Binding-site contacts:
Ligand atom C19 contacts residue GLY612 of chain 2.A at 3.6 Å.
Ligand atom O13 contacts residue TYR613 of chain 2.A at 4.0 Å.
Ligand atom C12 contacts residue TYR613 of chain 2.A at 4.0 Å (hydrophobic).
Ligand atom C4 contacts residue GLU572 of chain 2.A at 3.8 Å.
Ligand atom N7 contacts residue PHE285 of chain 2.A at 3.3 Å.
Ligand atom C15 contacts residue TYR613 of chain 2.A at 4.1 Å (hydrophobic).
Ligand atom C2 contacts residue PHE285 of chain 2.A at 3.7 Å (hydrophobic).
Ligand atom C12 contacts residue ALA610 of chain 2.A at 3.7 Å (hydrophobic).
Ligand atom C17 contacts residue ASN282 of chain 2.A at 3.8 Å.
Ligand atom N7 contacts residue TYR613 of chain 2.A at 3.7 Å.
Ligand atom C18 contacts residue GLY612 of chain 2.A at 3.6 Å.
Ligand atom C12 contacts residue ASN282 of chain 2.A at 3.5 Å.
Ligand atom O13 contacts residue ALA610 of chain 2.A at 3.4 Å.
Ligand atom C5 contacts residue GLU572 of chain 2.A at 3.8 Å.
Ligand atom C16 contacts residue ASN282 of chain 2.A at 3.5 Å.
Ligand atom C1 contacts residue TYR613 of chain 2.A at 3.7 Å (hydrophobic).
Ligand atom C9 contacts residue TYR613 of chain 2.A at 4.0 Å (hydrophobic).
Ligand atom C1 contacts residue PHE285 of chain 2.A at 3.6 Å (hydrophobic).
Ligand atom N14 contacts residue ALA610 of chain 2.A at 3.6 Å.
Ligand atom C20 contacts residue PHE285 of chain 2.A at 4.0 Å (hydrophobic).
Ligand atom C11 contacts residue TYR613 of chain 2.A at 4.1 Å (hydrophobic).
Ligand atom N14 contacts residue PHE285 of chain 2.A at 3.9 Å.
Ligand atom C17 contacts residue GLY612 of chain 2.A at 3.6 Å.
Ligand atom C15 contacts residue PHE285 of chain 2.A at 3.6 Å (hydrophobic).
Ligand atom C5 contacts residue GLU382 of chain 2.A at 3.9 Å.
Ligand atom O23 contacts residue GLY612 of chain 2.A at 3.7 Å.
Ligand atom C12 contacts residue PHE285 of chain 2.A at 3.5 Å (hydrophobic).
Ligand atom N14 contacts residue ASN282 of chain 2.A at 2.6 Å (h-bond).
Ligand atom O13 contacts residue ASN282 of chain 2.A at 3.8 Å.
Ligand atom C5 contacts residue TYR613 of chain 2.A at 3.4 Å (hydrophobic).
Ligand atom O10 contacts residue PHE285 of chain 2.A at 3.8 Å.
Ligand atom C6 contacts residue TYR613 of chain 2.A at 3.3 Å (hydrophobic).
Ligand atom C15 contacts residue GLY612 of chain 2.A at 3.5 Å.
Ligand atom C11 contacts residue PHE285 of chain 2.A at 3.4 Å (hydrophobic).
Ligand atom C20 contacts residue GLY612 of chain 2.A at 3.2 Å.
Ligand atom O13 contacts residue PHE285 of chain 2.A at 3.4 Å.
Ligand atom C9 contacts residue PHE285 of chain 2.A at 3.5 Å (hydrophobic).
Ligand atom C17 contacts residue GLU287 of chain 2.A at 3.9 Å.
Ligand atom C16 contacts residue GLY612 of chain 2.A at 3.8 Å.
Ligand atom C8 contacts residue PHE285 of chain 2.A at 3.5 Å (hydrophobic).

Sequence of chain 2.A:
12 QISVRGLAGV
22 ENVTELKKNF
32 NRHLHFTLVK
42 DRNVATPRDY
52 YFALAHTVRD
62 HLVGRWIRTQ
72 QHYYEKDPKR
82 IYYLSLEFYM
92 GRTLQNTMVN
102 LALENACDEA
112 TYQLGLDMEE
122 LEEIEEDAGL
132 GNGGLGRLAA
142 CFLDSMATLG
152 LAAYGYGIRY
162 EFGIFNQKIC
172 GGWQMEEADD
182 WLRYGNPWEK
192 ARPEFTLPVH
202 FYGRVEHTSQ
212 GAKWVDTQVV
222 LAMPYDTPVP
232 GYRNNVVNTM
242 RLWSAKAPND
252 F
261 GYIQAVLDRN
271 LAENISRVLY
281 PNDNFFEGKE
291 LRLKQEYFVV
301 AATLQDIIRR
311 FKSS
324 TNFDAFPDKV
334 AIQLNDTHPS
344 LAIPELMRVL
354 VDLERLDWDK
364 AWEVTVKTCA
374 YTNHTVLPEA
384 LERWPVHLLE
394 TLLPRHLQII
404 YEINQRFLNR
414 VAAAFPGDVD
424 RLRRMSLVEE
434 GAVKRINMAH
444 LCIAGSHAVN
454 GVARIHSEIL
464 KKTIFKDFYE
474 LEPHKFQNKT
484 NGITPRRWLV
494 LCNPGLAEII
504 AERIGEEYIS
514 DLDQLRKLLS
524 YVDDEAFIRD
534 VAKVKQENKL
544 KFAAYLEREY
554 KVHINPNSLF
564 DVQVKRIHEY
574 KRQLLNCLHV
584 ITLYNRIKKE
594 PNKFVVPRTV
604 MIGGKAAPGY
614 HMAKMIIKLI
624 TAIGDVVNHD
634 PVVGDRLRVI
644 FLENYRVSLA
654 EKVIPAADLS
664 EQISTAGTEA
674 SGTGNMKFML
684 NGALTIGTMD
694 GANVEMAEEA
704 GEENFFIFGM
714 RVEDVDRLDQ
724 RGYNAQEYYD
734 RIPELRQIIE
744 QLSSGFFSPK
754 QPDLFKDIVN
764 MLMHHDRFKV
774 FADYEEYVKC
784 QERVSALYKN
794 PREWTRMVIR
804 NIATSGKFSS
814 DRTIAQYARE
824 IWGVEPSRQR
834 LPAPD

This small molecule binds to this protein.
Small molecule (SMILES): O=C1Nc2ccc(S(=O)(=O)O)cc2/C1=C1/Nc2ccccc2C1=O